Binding-site contacts:
Ligand atom C2 contacts residue ASN603 of chain 1.A at 2.5 Å.
Ligand atom C7 contacts residue ASN603 of chain 1.A at 3.1 Å.
Ligand atom C1 contacts residue ASN603 of chain 1.A at 1.4 Å.
Ligand atom C4 contacts residue ASN603 of chain 1.A at 4.2 Å.
Ligand atom N2 contacts residue ASN603 of chain 1.A at 2.9 Å (h-bond).
Ligand atom O5 contacts residue ASN603 of chain 1.A at 2.4 Å (h-bond).
Ligand atom C8 contacts residue ASN603 of chain 1.A at 3.9 Å.
Ligand atom C5 contacts residue ASN603 of chain 1.A at 3.7 Å.
Ligand atom C3 contacts residue ASN603 of chain 1.A at 3.8 Å.
Ligand atom O7 contacts residue ASN603 of chain 1.A at 3.0 Å (h-bond).

The small molecule below binds the protein below.
Small molecule (SMILES): CC(=O)N[C@@H]1[C@@H](O)[C@H](O)[C@@H](CO)O[C@H]1O

Sequence of chain 1.A:
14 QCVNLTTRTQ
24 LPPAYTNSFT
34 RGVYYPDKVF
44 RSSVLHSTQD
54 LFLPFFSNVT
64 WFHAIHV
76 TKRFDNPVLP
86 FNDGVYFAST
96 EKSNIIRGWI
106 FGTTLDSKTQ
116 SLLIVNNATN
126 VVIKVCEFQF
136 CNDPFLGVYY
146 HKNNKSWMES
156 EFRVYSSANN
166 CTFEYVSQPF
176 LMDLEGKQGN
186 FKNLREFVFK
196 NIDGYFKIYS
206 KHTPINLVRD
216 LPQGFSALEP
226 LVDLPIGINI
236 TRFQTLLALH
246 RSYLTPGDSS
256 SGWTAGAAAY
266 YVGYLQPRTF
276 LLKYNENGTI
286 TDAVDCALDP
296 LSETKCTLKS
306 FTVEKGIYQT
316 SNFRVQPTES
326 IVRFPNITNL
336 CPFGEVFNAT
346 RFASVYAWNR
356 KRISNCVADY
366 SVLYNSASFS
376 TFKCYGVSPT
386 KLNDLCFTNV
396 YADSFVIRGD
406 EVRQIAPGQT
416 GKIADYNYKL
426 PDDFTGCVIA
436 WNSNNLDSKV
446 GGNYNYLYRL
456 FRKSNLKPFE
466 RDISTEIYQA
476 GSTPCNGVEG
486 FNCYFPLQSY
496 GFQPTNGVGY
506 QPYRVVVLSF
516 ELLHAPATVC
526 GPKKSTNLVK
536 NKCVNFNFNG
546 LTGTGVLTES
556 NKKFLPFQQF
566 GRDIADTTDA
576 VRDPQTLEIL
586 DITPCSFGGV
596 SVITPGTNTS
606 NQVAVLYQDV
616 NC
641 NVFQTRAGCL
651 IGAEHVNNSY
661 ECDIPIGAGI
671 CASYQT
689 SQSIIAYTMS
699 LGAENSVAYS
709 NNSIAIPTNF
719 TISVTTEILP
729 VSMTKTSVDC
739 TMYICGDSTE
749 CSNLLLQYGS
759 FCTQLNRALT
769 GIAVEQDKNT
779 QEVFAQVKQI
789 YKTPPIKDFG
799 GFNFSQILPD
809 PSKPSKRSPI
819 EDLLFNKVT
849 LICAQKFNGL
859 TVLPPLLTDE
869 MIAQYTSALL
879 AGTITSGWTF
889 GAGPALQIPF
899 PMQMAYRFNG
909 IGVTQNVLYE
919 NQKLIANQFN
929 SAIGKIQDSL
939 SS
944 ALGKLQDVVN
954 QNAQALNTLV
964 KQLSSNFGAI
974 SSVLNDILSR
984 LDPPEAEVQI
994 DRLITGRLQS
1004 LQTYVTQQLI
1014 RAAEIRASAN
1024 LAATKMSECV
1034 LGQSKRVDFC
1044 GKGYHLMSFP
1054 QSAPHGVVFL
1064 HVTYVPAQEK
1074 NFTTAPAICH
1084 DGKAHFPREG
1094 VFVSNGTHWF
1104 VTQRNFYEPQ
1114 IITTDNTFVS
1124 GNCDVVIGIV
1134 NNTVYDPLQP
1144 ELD